Sequence of chain 1.A:
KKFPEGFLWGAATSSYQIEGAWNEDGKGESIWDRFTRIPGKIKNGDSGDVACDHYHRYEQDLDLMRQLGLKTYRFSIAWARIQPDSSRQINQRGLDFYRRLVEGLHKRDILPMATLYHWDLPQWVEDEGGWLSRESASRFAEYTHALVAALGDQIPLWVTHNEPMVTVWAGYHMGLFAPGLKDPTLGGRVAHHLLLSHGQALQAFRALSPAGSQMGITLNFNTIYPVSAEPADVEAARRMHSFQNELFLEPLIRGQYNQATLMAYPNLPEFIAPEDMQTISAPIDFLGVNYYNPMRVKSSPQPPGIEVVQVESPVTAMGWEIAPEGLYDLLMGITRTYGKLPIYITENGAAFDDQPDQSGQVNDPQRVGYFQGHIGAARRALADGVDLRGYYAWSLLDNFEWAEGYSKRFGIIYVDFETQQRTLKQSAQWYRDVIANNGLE

Binding-site contacts:
Ligand atom O6 contacts residue PHE412 of chain 1.A at 4.0 Å.
Ligand atom C3 contacts residue HIS120 of chain 1.A at 4.0 Å.
Ligand atom O6 contacts residue GLU403 of chain 1.A at 2.6 Å (salt-bridge).
Ligand atom C3 contacts residue GLU349 of chain 1.A at 3.6 Å.
Ligand atom C2 contacts residue GLU165 of chain 1.A at 3.7 Å.
Ligand atom O2 contacts residue HIS120 of chain 1.A at 3.3 Å.
Ligand atom C3 contacts residue TRP404 of chain 1.A at 3.9 Å (hydrophobic).
Ligand atom O2 contacts residue GLU165 of chain 1.A at 3.5 Å (salt-bridge).
Ligand atom O2 contacts residue ASN164 of chain 1.A at 2.9 Å (h-bond).
Ligand atom C1 contacts residue TYR294 of chain 1.A at 3.6 Å (hydrophobic).
Ligand atom O2 contacts residue GLU349 of chain 1.A at 3.0 Å (salt-bridge).
Ligand atom O4 contacts residue TRP404 of chain 1.A at 3.7 Å.
Ligand atom C4 contacts residue TRP404 of chain 1.A at 3.7 Å (hydrophobic).
Ligand atom O3 contacts residue TRP404 of chain 1.A at 3.0 Å (h-bond).
Ligand atom C3 contacts residue TRP396 of chain 1.A at 3.7 Å (hydrophobic).
Ligand atom O5 contacts residue TYR294 of chain 1.A at 3.6 Å.
Ligand atom C2 contacts residue TRP121 of chain 1.A at 3.9 Å (hydrophobic).
Ligand atom O4 contacts residue TRP396 of chain 1.A at 3.3 Å (h-bond).
Ligand atom O4 contacts residue GLU403 of chain 1.A at 2.6 Å (salt-bridge).
Ligand atom O3 contacts residue TRP396 of chain 1.A at 3.8 Å.
Ligand atom O4 contacts residue GLN19 of chain 1.A at 2.9 Å (h-bond).
Ligand atom C5 contacts residue TRP396 of chain 1.A at 4.0 Å (hydrophobic).
Ligand atom C2 contacts residue GLU349 of chain 1.A at 3.3 Å.
Ligand atom C6 contacts residue TRP322 of chain 1.A at 3.9 Å (hydrophobic).
Ligand atom O6 contacts residue TRP322 of chain 1.A at 3.3 Å.
Ligand atom C1 contacts residue GLU165 of chain 1.A at 3.3 Å.
Ligand atom C1 contacts residue GLU349 of chain 1.A at 2.9 Å.
Ligand atom C4 contacts residue GLN19 of chain 1.A at 3.9 Å.
Ligand atom C6 contacts residue PHE412 of chain 1.A at 3.5 Å (hydrophobic).
Ligand atom C4 contacts residue TRP396 of chain 1.A at 4.0 Å (hydrophobic).
Ligand atom C6 contacts residue TYR294 of chain 1.A at 4.0 Å (hydrophobic).
Ligand atom O5 contacts residue GLU349 of chain 1.A at 3.9 Å.
Ligand atom O3 contacts residue HIS120 of chain 1.A at 3.0 Å.
Ligand atom O1 contacts residue GLU165 of chain 1.A at 2.4 Å (salt-bridge).
Ligand atom C3 contacts residue GLN19 of chain 1.A at 3.9 Å.
Ligand atom C6 contacts residue GLU403 of chain 1.A at 3.5 Å.
Ligand atom O3 contacts residue GLN19 of chain 1.A at 2.8 Å (h-bond).
Ligand atom C5 contacts residue TYR294 of chain 1.A at 3.4 Å (hydrophobic).
Ligand atom O1 contacts residue GLU349 of chain 1.A at 4.0 Å.
Ligand atom C4 contacts residue GLU403 of chain 1.A at 3.6 Å.

A protein and the small-molecule ligand that binds it are described below.
Small molecule (SMILES): OC[C@H]1O[C@@H](O)[C@H](O)[C@@H](O)[C@@H]1O